Sequence of chain 1.K:
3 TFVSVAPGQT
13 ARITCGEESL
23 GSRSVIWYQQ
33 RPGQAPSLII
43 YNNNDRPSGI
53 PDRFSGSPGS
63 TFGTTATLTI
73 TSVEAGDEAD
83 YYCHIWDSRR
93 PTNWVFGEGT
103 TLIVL

Sequence of chain 1.A:
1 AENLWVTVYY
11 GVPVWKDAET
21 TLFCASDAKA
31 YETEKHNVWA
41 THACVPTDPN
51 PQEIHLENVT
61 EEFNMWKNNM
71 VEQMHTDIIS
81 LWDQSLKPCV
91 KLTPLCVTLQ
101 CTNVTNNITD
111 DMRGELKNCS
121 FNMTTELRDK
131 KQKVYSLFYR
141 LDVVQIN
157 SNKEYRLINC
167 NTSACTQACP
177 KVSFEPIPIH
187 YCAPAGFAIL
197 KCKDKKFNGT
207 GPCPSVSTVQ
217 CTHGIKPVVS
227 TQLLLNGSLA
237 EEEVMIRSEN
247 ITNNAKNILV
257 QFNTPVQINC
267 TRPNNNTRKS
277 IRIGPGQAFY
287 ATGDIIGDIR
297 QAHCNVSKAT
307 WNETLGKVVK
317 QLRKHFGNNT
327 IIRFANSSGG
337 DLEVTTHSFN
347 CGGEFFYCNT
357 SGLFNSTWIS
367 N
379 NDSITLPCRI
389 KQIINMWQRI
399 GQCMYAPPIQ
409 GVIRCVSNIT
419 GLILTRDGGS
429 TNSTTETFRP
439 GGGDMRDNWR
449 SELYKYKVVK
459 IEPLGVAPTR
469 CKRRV

A protein and the small-molecule ligand that binds it are described below.
Small molecule (SMILES): CC(=O)N[C@H]1[C@H](O[C@H]2[C@H](O)[C@@H](NC(C)=O)CO[C@@H]2CO)O[C@H](CO)[C@@H](O)[C@@H]1O

Binding-site contacts:
Ligand atom O7 contacts residue ASN271 of chain 1.A at 2.9 Å (h-bond).
Ligand atom C2 contacts residue ASN271 of chain 1.A at 2.4 Å.
Ligand atom O7 contacts residue PHE64 of chain 1.K at 3.8 Å.
Ligand atom O5 contacts residue ILE292 of chain 1.A at 3.2 Å.
Ligand atom C6 contacts residue ILE292 of chain 1.A at 4.1 Å (hydrophobic).
Ligand atom C8 contacts residue ASN271 of chain 1.A at 4.5 Å.
Ligand atom O6 contacts residue THR273 of chain 1.A at 3.7 Å.
Ligand atom N2 contacts residue ASN271 of chain 1.A at 3.0 Å (h-bond).
Ligand atom C1 contacts residue ILE292 of chain 1.A at 3.9 Å (hydrophobic).
Ligand atom C4 contacts residue ILE292 of chain 1.A at 4.3 Å (hydrophobic).
Ligand atom C1 contacts residue ASN271 of chain 1.A at 1.4 Å.
Ligand atom C2 contacts residue ILE292 of chain 1.A at 4.2 Å (hydrophobic).
Ligand atom C5 contacts residue ILE292 of chain 1.A at 4.1 Å (hydrophobic).
Ligand atom C3 contacts residue ASN271 of chain 1.A at 3.8 Å.
Ligand atom C5 contacts residue ASN271 of chain 1.A at 3.6 Å.
Ligand atom C4 contacts residue ASN271 of chain 1.A at 4.1 Å.
Ligand atom O5 contacts residue ASN271 of chain 1.A at 2.3 Å (h-bond).
Ligand atom C6 contacts residue THR273 of chain 1.A at 4.3 Å.
Ligand atom O6 contacts residue GLN408 of chain 1.A at 3.1 Å (h-bond).
Ligand atom C6 contacts residue GLN408 of chain 1.A at 4.5 Å.
Ligand atom C7 contacts residue ASN271 of chain 1.A at 3.2 Å.